Sequence of chain 1.A:
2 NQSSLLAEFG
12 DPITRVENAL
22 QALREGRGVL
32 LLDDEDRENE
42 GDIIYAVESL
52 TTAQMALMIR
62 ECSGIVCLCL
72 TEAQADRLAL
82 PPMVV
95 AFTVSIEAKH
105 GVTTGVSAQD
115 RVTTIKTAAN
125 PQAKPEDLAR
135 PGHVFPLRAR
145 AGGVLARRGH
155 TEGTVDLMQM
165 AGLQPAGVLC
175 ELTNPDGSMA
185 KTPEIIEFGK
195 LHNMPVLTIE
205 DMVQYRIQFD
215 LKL

A small-molecule ligand and the protein it binds are described below.
Small molecule (SMILES): CC(=O)[C@H](O)COP(=O)(O)O

Sequence of chain 2.A:
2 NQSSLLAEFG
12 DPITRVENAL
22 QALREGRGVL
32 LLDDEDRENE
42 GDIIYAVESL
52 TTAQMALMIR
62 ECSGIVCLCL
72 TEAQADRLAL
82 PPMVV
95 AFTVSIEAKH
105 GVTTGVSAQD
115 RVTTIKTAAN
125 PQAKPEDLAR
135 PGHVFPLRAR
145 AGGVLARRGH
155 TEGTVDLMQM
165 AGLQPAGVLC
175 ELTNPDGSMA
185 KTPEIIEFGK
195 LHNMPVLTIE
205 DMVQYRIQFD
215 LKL

Binding-site contacts:
Ligand atom O08 contacts residue THR155 of chain 2.A at 2.8 Å (h-bond).
Ligand atom C05 contacts residue THR155 of chain 2.A at 3.3 Å.
Ligand atom C05 contacts residue LEU141 of chain 2.A at 3.2 Å (hydrophobic).
Ligand atom O04 contacts residue N521 of chain 2.B at 1.3 Å.
Ligand atom C01 contacts residue GLU175 of chain 2.A at 3.0 Å.
Ligand atom O08 contacts residue N521 of chain 2.B at 0.7 Å (h-bond).
Ligand atom O09 contacts residue MN1 of chain 2.E at 2.2 Å.
Ligand atom O06 contacts residue THR155 of chain 2.A at 2.6 Å (h-bond).
Ligand atom O08 contacts residue HIS154 of chain 2.A at 2.9 Å (h-bond).
Ligand atom C01 contacts residue N521 of chain 2.B at 1.2 Å.
Ligand atom P07 contacts residue THR155 of chain 2.A at 3.4 Å.
Ligand atom C05 contacts residue N521 of chain 2.B at 1.1 Å.
Ligand atom O10 contacts residue ARG38 of chain 2.A at 3.3 Å (salt-bridge).
Ligand atom P07 contacts residue N521 of chain 2.B at 0.4 Å.
Ligand atom O11 contacts residue HIS154 of chain 2.A at 3.4 Å.
Ligand atom C01 contacts residue LEU173 of chain 2.A at 2.7 Å (hydrophobic).
Ligand atom O11 contacts residue N521 of chain 2.B at 1.0 Å (h-bond).
Ligand atom O06 contacts residue N521 of chain 2.B at 1.1 Å (h-bond).
Ligand atom O11 contacts residue ASP43 of chain 2.A at 2.2 Å (salt-bridge).
Ligand atom O10 contacts residue ARG151 of chain 2.A at 2.9 Å (salt-bridge).
Ligand atom O08 contacts residue GLY153 of chain 2.A at 3.1 Å.
Ligand atom O08 contacts residue ARG151 of chain 2.A at 2.7 Å (salt-bridge).
Ligand atom C02 contacts residue MN1 of chain 2.E at 3.1 Å.
Ligand atom O09 contacts residue N521 of chain 2.B at 0.2 Å (h-bond).
Ligand atom O09 contacts residue GLU39 of chain 2.A at 3.3 Å (salt-bridge).
Ligand atom C03 contacts residue MN1 of chain 2.E at 3.1 Å.
Ligand atom C02 contacts residue N521 of chain 2.B at 0.8 Å.
Ligand atom O09 contacts residue ARG38 of chain 2.A at 3.2 Å (salt-bridge).
Ligand atom O11 contacts residue LEU173 of chain 2.A at 3.2 Å.
Ligand atom C02 contacts residue ASP43 of chain 2.A at 3.2 Å.
Ligand atom C02 contacts residue LEU173 of chain 2.A at 3.1 Å (hydrophobic).
Ligand atom O04 contacts residue GLU175 of chain 2.A at 3.5 Å (salt-bridge).
Ligand atom O09 contacts residue HIS154 of chain 2.A at 3.2 Å (h-bond).
Ligand atom C03 contacts residue FMT1 of chain 2.D at 3.5 Å.
Ligand atom P07 contacts residue MN1 of chain 2.E at 3.5 Å.
Ligand atom O10 contacts residue N521 of chain 2.B at 0.6 Å (h-bond).
Ligand atom O11 contacts residue MN1 of chain 2.E at 2.6 Å.
Ligand atom C03 contacts residue N521 of chain 2.B at 1.1 Å.
Ligand atom O04 contacts residue FMT1 of chain 2.D at 3.2 Å.
Ligand atom O10 contacts residue FMT1 of chain 2.D at 3.2 Å (h-bond).